Binding-site contacts:
Ligand atom C contacts residue PHE52 of chain 1.A at 3.1 Å (hydrophobic).
Ligand atom C8 contacts residue LYS51 of chain 1.A at 4.4 Å.
Ligand atom C3 contacts residue PHE21 of chain 1.A at 3.6 Å (hydrophobic).
Ligand atom C7 contacts residue HEM1 of chain 1.C at 3.2 Å.
Ligand atom C9 contacts residue HEM1 of chain 1.C at 2.8 Å.
Ligand atom C8 contacts residue THR56 of chain 1.A at 4.0 Å.
Ligand atom C4 contacts residue THR56 of chain 1.A at 4.0 Å.
Ligand atom C4 contacts residue PHE21 of chain 1.A at 3.0 Å (hydrophobic).
Ligand atom C8 contacts residue HIS55 of chain 1.A at 3.5 Å.
Ligand atom C6 contacts residue PHE35 of chain 1.A at 3.7 Å (hydrophobic).
Ligand atom C1 contacts residue THR56 of chain 1.A at 3.9 Å.
Ligand atom C8 contacts residue HEM1 of chain 1.C at 4.1 Å.
Ligand atom C7 contacts residue THR56 of chain 1.A at 4.1 Å.
Ligand atom C7 contacts residue TYR38 of chain 1.A at 3.7 Å (hydrophobic).
Ligand atom C5 contacts residue PHE35 of chain 1.A at 3.5 Å (hydrophobic).
Ligand atom C contacts residue TYR38 of chain 1.A at 2.6 Å (hydrophobic).
Ligand atom C1 contacts residue TYR38 of chain 1.A at 3.2 Å (hydrophobic).
Ligand atom C2 contacts residue PHE52 of chain 1.A at 2.9 Å (hydrophobic).
Ligand atom C4 contacts residue PHE35 of chain 1.A at 4.0 Å (hydrophobic).
Ligand atom C1 contacts residue PHE52 of chain 1.A at 3.2 Å (hydrophobic).
Ligand atom C4 contacts residue VAL59 of chain 1.A at 4.2 Å (hydrophobic).
Ligand atom C2 contacts residue PHE21 of chain 1.A at 2.8 Å (hydrophobic).
Ligand atom C7 contacts residue HIS55 of chain 1.A at 2.9 Å.
Ligand atom C3 contacts residue TYR38 of chain 1.A at 3.5 Å (hydrophobic).
Ligand atom C1 contacts residue PHE21 of chain 1.A at 3.3 Å (hydrophobic).
Ligand atom C8 contacts residue PHE35 of chain 1.A at 4.1 Å (hydrophobic).
Ligand atom C6 contacts residue HEM1 of chain 1.C at 3.4 Å.
Ligand atom C2 contacts residue THR56 of chain 1.A at 3.0 Å.
Ligand atom C contacts residue LEU25 of chain 1.A at 3.5 Å (hydrophobic).
Ligand atom C8 contacts residue TYR38 of chain 1.A at 2.6 Å (hydrophobic).
Ligand atom C7 contacts residue PHE35 of chain 1.A at 3.9 Å (hydrophobic).
Ligand atom C5 contacts residue VAL59 of chain 1.A at 3.3 Å (hydrophobic).
Ligand atom C6 contacts residue VAL59 of chain 1.A at 3.5 Å (hydrophobic).
Ligand atom C6 contacts residue HIS55 of chain 1.A at 3.7 Å.
Ligand atom C3 contacts residue THR56 of chain 1.A at 4.0 Å.
Ligand atom C contacts residue PHE21 of chain 1.A at 2.9 Å (hydrophobic).
Ligand atom C5 contacts residue PHE21 of chain 1.A at 3.4 Å (hydrophobic).
Ligand atom C3 contacts residue PHE35 of chain 1.A at 4.1 Å (hydrophobic).
Ligand atom C9 contacts residue VAL59 of chain 1.A at 3.2 Å (hydrophobic).
Ligand atom C9 contacts residue HIS55 of chain 1.A at 4.0 Å.

A protein and the small-molecule ligand that binds it are described below.
Small molecule (SMILES): CC1=CCC(C(C)C)=CC1

Sequence of chain 1.A:
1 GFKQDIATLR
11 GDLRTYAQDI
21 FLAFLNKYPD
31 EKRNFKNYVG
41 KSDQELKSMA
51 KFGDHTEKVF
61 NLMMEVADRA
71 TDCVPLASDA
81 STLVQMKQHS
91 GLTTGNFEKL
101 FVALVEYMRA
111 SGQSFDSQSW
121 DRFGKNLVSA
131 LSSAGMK